Sequence of chain 1.B:
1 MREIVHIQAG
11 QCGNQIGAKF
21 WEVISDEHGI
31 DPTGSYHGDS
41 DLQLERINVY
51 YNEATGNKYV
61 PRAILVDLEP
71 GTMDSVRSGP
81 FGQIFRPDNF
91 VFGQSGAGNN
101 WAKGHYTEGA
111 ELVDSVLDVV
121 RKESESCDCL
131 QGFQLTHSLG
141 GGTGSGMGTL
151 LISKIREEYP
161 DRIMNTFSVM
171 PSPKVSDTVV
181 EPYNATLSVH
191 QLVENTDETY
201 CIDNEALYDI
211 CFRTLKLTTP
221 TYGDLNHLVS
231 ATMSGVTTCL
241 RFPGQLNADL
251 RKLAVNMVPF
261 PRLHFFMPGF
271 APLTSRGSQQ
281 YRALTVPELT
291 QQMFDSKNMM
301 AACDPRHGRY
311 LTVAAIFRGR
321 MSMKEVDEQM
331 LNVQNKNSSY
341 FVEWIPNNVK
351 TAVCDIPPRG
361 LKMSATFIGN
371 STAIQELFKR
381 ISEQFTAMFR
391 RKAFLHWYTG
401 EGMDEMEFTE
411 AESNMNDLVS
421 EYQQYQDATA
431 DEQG

The protein below binds the small molecule below.
Small molecule (SMILES): CC(=O)O[C@H]1C(=O)[C@@]2(C)[C@H]([C@H](OC(=O)c3ccccc3)[C@]3(O)C[C@H](OC(=O)[C@H](O)[C@@H](NC(=O)c4ccccc4)c4ccccc4)C(C)=C1C3(C)C)[C@]1(OC(C)=O)CO[C@@H]1C[C@@H]2O

Binding-site contacts:
Ligand atom C17 contacts residue LEU361 of chain 1.B at 3.8 Å (hydrophobic).
Ligand atom O06 contacts residue LEU273 of chain 1.B at 3.5 Å.
Ligand atom O05 contacts residue LEU361 of chain 1.B at 3.6 Å.
Ligand atom C35 contacts residue GLU22 of chain 1.B at 3.2 Å.
Ligand atom C41 contacts residue VAL23 of chain 1.B at 3.4 Å (hydrophobic).
Ligand atom C16 contacts residue PRO272 of chain 1.B at 3.6 Å (hydrophobic).
Ligand atom C39 contacts residue PHE270 of chain 1.B at 3.6 Å (hydrophobic).
Ligand atom C44 contacts residue GLY360 of chain 1.B at 3.7 Å.
Ligand atom C41 contacts residue GLU27 of chain 1.B at 3.2 Å.
Ligand atom C40 contacts residue SER234 of chain 1.B at 3.2 Å.
Ligand atom C07 contacts residue ASP224 of chain 1.B at 3.2 Å.
Ligand atom C41 contacts residue SER234 of chain 1.B at 3.6 Å.
Ligand atom C35 contacts residue ASP26 of chain 1.B at 3.5 Å.
Ligand atom O05 contacts residue PRO272 of chain 1.B at 3.5 Å (h-bond).
Ligand atom C12 contacts residue PHE270 of chain 1.B at 3.8 Å (hydrophobic).
Ligand atom O07 contacts residue GLN279 of chain 1.B at 3.4 Å (h-bond).
Ligand atom C22 contacts residue GLN279 of chain 1.B at 3.8 Å.
Ligand atom C13 contacts residue PHE270 of chain 1.B at 3.4 Å (hydrophobic).
Ligand atom C14 contacts residue THR274 of chain 1.B at 3.7 Å.
Ligand atom C30 contacts residue HIS227 of chain 1.B at 3.7 Å.
Ligand atom C39 contacts residue ALA231 of chain 1.B at 3.9 Å (hydrophobic).
Ligand atom O13 contacts residue ARG359 of chain 1.B at 3.7 Å.
Ligand atom C06 contacts residue HIS227 of chain 1.B at 3.7 Å.
Ligand atom O10 contacts residue GLN279 of chain 1.B at 3.0 Å (h-bond).
Ligand atom O06 contacts residue THR274 of chain 1.B at 3.0 Å (h-bond).
Ligand atom C47 contacts residue ARG276 of chain 1.B at 3.4 Å.
Ligand atom C42 contacts residue VAL23 of chain 1.B at 3.4 Å (hydrophobic).
Ligand atom O06 contacts residue PRO272 of chain 1.B at 3.7 Å.
Ligand atom C07 contacts residue HIS227 of chain 1.B at 3.5 Å.
Ligand atom C44 contacts residue LEU361 of chain 1.B at 3.4 Å (hydrophobic).
Ligand atom O14 contacts residue HIS227 of chain 1.B at 3.2 Å.
Ligand atom O08 contacts residue GLN279 of chain 1.B at 3.8 Å.
Ligand atom C36 contacts residue ASP26 of chain 1.B at 3.5 Å.
Ligand atom C15 contacts residue PRO272 of chain 1.B at 3.3 Å (hydrophobic).
Ligand atom C06 contacts residue LEU228 of chain 1.B at 3.7 Å (hydrophobic).
Ligand atom C34 contacts residue GLU22 of chain 1.B at 3.7 Å.
Ligand atom C19 contacts residue THR274 of chain 1.B at 3.4 Å.
Ligand atom C16 contacts residue THR274 of chain 1.B at 3.5 Å.
Ligand atom O05 contacts residue PHE270 of chain 1.B at 3.5 Å.
Ligand atom C32 contacts residue HIS227 of chain 1.B at 3.3 Å.